Binding-site contacts:
Ligand atom C4 contacts residue ASN485 of chain 1.A at 3.9 Å.
Ligand atom O6 contacts residue ASN485 of chain 1.A at 2.7 Å (h-bond).
Ligand atom O6 contacts residue VAL456 of chain 1.A at 3.4 Å.
Ligand atom O7 contacts residue ASN285 of chain 1.A at 3.2 Å (h-bond).
Ligand atom O5 contacts residue HIS378 of chain 1.A at 3.5 Å (h-bond).
Ligand atom O3 contacts residue ALA674 of chain 1.A at 3.2 Å (h-bond).
Ligand atom C8 contacts residue ASP340 of chain 1.A at 3.7 Å.
Ligand atom C6 contacts residue GLY136 of chain 1.A at 4.0 Å.
Ligand atom C6 contacts residue HIS378 of chain 1.A at 3.3 Å.
Ligand atom C2 contacts residue HIS378 of chain 1.A at 3.4 Å.
Ligand atom C7 contacts residue HIS378 of chain 1.A at 4.0 Å.
Ligand atom N1 contacts residue HIS378 of chain 1.A at 2.9 Å (h-bond).
Ligand atom C2 contacts residue GLU673 of chain 1.A at 3.7 Å.
Ligand atom C8 contacts residue THR379 of chain 1.A at 3.8 Å.
Ligand atom O3 contacts residue SER675 of chain 1.A at 2.9 Å (h-bond).
Ligand atom O6 contacts residue HIS378 of chain 1.A at 2.6 Å (h-bond).
Ligand atom O3 contacts residue GLY676 of chain 1.A at 3.1 Å (h-bond).
Ligand atom C3 contacts residue SER675 of chain 1.A at 4.0 Å.
Ligand atom O2 contacts residue GLU673 of chain 1.A at 3.0 Å (salt-bridge).
Ligand atom O4 contacts residue GLY676 of chain 1.A at 2.6 Å (h-bond).
Ligand atom N1 contacts residue ASN285 of chain 1.A at 3.3 Å (h-bond).
Ligand atom C5 contacts residue LEU137 of chain 1.A at 3.9 Å (hydrophobic).
Ligand atom C6 contacts residue ASN485 of chain 1.A at 3.1 Å.
Ligand atom C3 contacts residue GLU673 of chain 1.A at 3.2 Å.
Ligand atom O2 contacts residue TYR574 of chain 1.A at 3.1 Å (h-bond).
Ligand atom C3 contacts residue GLY676 of chain 1.A at 3.8 Å.
Ligand atom C8 contacts residue ASN285 of chain 1.A at 3.5 Å.
Ligand atom C1 contacts residue HIS378 of chain 1.A at 3.5 Å.
Ligand atom C5 contacts residue GLY136 of chain 1.A at 4.0 Å.
Ligand atom O7 contacts residue LEU137 of chain 1.A at 3.6 Å.
Ligand atom O4 contacts residue SER675 of chain 1.A at 3.5 Å.
Ligand atom C4 contacts residue GLY676 of chain 1.A at 3.6 Å.
Ligand atom O2 contacts residue ASN285 of chain 1.A at 2.8 Å (h-bond).
Ligand atom O4 contacts residue ASN485 of chain 1.A at 3.3 Å (h-bond).
Ligand atom C7 contacts residue ASN285 of chain 1.A at 3.0 Å.
Ligand atom C2 contacts residue ASN285 of chain 1.A at 3.8 Å.
Ligand atom O3 contacts residue GLU673 of chain 1.A at 2.6 Å (salt-bridge).
Ligand atom C4 contacts residue SER675 of chain 1.A at 4.0 Å.
Ligand atom O5 contacts residue LEU137 of chain 1.A at 4.0 Å.
Ligand atom C1 contacts residue ASN285 of chain 1.A at 3.8 Å.

The small molecule below binds the protein below.
Small molecule (SMILES): CC(=O)N[C@@H]1O[C@H](CO)[C@@H](O)[C@H](O)[C@H]1O

Sequence of chain 1.A:
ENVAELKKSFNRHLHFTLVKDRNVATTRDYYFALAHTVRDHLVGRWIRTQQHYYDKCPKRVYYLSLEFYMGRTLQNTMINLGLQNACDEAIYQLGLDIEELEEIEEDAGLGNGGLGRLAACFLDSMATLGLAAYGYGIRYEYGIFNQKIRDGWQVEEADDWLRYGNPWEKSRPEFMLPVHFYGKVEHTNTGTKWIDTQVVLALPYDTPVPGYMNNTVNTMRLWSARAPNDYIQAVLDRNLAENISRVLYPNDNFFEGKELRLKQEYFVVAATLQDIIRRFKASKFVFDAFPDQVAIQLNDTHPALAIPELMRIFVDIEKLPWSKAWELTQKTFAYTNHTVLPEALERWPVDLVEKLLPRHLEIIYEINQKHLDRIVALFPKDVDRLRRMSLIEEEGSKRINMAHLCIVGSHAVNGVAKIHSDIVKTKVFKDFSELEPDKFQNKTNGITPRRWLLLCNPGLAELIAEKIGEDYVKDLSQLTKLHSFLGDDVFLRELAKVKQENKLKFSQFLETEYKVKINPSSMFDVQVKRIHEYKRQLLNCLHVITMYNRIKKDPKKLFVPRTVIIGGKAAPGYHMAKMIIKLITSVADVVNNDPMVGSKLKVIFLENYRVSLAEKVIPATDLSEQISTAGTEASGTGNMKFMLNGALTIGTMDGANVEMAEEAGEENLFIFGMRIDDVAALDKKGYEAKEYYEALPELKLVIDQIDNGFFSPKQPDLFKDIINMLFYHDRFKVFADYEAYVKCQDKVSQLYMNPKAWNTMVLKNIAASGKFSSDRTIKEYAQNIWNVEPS